Sequence of chain 1.B:
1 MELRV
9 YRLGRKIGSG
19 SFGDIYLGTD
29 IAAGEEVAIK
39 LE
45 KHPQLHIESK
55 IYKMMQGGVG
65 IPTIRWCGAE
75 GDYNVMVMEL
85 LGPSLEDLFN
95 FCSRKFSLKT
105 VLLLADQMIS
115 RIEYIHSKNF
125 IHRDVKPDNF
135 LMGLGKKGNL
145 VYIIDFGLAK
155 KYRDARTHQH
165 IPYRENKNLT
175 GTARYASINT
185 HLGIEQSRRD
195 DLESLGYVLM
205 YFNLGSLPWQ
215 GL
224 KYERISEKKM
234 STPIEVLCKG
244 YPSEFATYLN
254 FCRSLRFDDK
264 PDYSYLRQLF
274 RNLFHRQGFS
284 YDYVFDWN

Sequence of chain 2.A:
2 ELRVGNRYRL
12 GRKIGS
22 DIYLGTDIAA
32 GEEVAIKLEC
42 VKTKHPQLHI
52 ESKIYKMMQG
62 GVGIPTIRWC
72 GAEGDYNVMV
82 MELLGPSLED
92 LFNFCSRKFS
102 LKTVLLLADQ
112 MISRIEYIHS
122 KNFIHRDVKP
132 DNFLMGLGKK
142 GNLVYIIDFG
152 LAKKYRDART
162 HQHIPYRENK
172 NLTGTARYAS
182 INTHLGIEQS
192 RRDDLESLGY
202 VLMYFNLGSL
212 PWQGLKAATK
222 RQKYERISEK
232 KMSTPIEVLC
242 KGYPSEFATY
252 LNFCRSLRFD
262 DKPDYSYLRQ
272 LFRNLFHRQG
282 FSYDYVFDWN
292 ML

Binding-site contacts:
Ligand atom C2 contacts residue MET80 of chain 2.A at 3.8 Å (hydrophobic).
Ligand atom N1 contacts residue ILE148 of chain 2.A at 3.5 Å.
Ligand atom C12 contacts residue ALA36 of chain 2.A at 3.5 Å (hydrophobic).
Ligand atom C11 contacts residue MET82 of chain 2.A at 3.5 Å (hydrophobic).
Ligand atom O1 contacts residue LEU85 of chain 2.A at 3.1 Å (h-bond).
Ligand atom C4 contacts residue ALA36 of chain 2.A at 3.6 Å (hydrophobic).
Ligand atom F1 contacts residue MET82 of chain 2.A at 3.5 Å.
Ligand atom C5 contacts residue ALA36 of chain 2.A at 3.6 Å (hydrophobic).
Ligand atom C10 contacts residue LEU135 of chain 2.A at 3.8 Å (hydrophobic).
Ligand atom C3 contacts residue LYS38 of chain 2.A at 3.6 Å.
Ligand atom F1 contacts residue LYS38 of chain 2.A at 3.7 Å.
Ligand atom C1 contacts residue MET82 of chain 2.A at 3.6 Å (hydrophobic).
Ligand atom C15 contacts residue ARG13 of chain 1.B at 3.9 Å.
Ligand atom C2 contacts residue MET82 of chain 2.A at 3.3 Å (hydrophobic).
Ligand atom C4 contacts residue LYS38 of chain 2.A at 3.9 Å.
Ligand atom C7 contacts residue ILE23 of chain 2.A at 3.9 Å (hydrophobic).
Ligand atom C3 contacts residue MET82 of chain 2.A at 3.6 Å (hydrophobic).
Ligand atom C14 contacts residue LEU135 of chain 2.A at 3.9 Å (hydrophobic).
Ligand atom N3 contacts residue GLU83 of chain 2.A at 4.0 Å.
Ligand atom C2 contacts residue LYS38 of chain 2.A at 4.0 Å.
Ligand atom C12 contacts residue LEU85 of chain 2.A at 3.5 Å (hydrophobic).
Ligand atom C12 contacts residue GLU83 of chain 2.A at 3.5 Å.
Ligand atom C11 contacts residue LEU135 of chain 2.A at 4.0 Å (hydrophobic).
Ligand atom N2 contacts residue ILE148 of chain 2.A at 3.9 Å.
Ligand atom C5 contacts residue ILE23 of chain 2.A at 3.8 Å (hydrophobic).
Ligand atom O1 contacts residue ARG13 of chain 1.B at 3.4 Å.
Ligand atom F1 contacts residue MET80 of chain 2.A at 3.2 Å.
Ligand atom C11 contacts residue ALA36 of chain 2.A at 3.7 Å (hydrophobic).
Ligand atom C15 contacts residue LEU84 of chain 2.A at 3.8 Å (hydrophobic).
Ligand atom C9 contacts residue ILE148 of chain 2.A at 3.7 Å (hydrophobic).
Ligand atom N3 contacts residue LEU84 of chain 2.A at 3.8 Å.
Ligand atom O1 contacts residue GLY86 of chain 2.A at 3.0 Å (h-bond).
Ligand atom N3 contacts residue ALA36 of chain 2.A at 3.7 Å.
Ligand atom C13 contacts residue LEU85 of chain 2.A at 3.9 Å (hydrophobic).
Ligand atom C12 contacts residue MET82 of chain 2.A at 3.8 Å (hydrophobic).
Ligand atom N3 contacts residue LEU85 of chain 2.A at 2.9 Å (h-bond).
Ligand atom C4 contacts residue MET82 of chain 2.A at 3.7 Å (hydrophobic).
Ligand atom C15 contacts residue LEU85 of chain 2.A at 3.2 Å (hydrophobic).
Ligand atom N2 contacts residue ILE23 of chain 2.A at 3.3 Å.
Ligand atom N1 contacts residue ILE23 of chain 2.A at 3.6 Å.

The small molecule below binds the protein below.
Small molecule (SMILES): OCc1cc(-c2c[nH]nc2-c2ccc(F)cc2)ccn1